Sequence of chain 1.B:
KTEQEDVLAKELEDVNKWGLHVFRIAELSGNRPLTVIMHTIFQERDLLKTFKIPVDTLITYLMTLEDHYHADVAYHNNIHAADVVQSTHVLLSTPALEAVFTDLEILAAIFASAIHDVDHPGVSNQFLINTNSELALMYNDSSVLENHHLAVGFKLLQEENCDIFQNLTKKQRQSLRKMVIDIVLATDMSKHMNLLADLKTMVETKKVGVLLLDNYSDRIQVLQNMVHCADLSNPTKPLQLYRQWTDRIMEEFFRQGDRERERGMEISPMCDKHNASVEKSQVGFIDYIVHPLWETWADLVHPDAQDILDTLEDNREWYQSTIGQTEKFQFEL

Binding-site contacts:
Ligand atom C27 contacts residue PHE354 of chain 1.B at 3.5 Å (hydrophobic).
Ligand atom C33 contacts residue MET195 of chain 1.B at 3.5 Å (hydrophobic).
Ligand atom O25 contacts residue ILE298 of chain 1.B at 3.7 Å.
Ligand atom O18 contacts residue GLN291 of chain 1.B at 3.3 Å (h-bond).
Ligand atom C28 contacts residue PHE354 of chain 1.B at 3.4 Å (hydrophobic).
Ligand atom C28 contacts residue MET195 of chain 1.B at 3.9 Å (hydrophobic).
Ligand atom C15 contacts residue PHE294 of chain 1.B at 3.8 Å (hydrophobic).
Ligand atom C14 contacts residue ASN243 of chain 1.B at 3.6 Å.
Ligand atom CL8 contacts residue ASP240 of chain 1.B at 3.2 Å.
Ligand atom C24 contacts residue PHE294 of chain 1.B at 3.5 Å (hydrophobic).
Ligand atom O25 contacts residue PHE294 of chain 1.B at 3.8 Å.
Ligand atom C29 contacts residue PHE354 of chain 1.B at 3.8 Å (hydrophobic).
Ligand atom C19 contacts residue TYR251 of chain 1.B at 3.7 Å (hydrophobic).
Ligand atom C24 contacts residue MET279 of chain 1.B at 3.6 Å (hydrophobic).
Ligand atom C32 contacts residue PHE354 of chain 1.B at 3.5 Å (hydrophobic).
Ligand atom C31 contacts residue PHE354 of chain 1.B at 3.9 Å (hydrophobic).
Ligand atom C21 contacts residue ILE258 of chain 1.B at 3.9 Å (hydrophobic).
Ligand atom C23 contacts residue PHE294 of chain 1.B at 3.2 Å (hydrophobic).
Ligand atom C3 contacts residue MET195 of chain 1.B at 3.6 Å (hydrophobic).
Ligand atom O18 contacts residue ILE258 of chain 1.B at 3.3 Å.
Ligand atom CL8 contacts residue LEU241 of chain 1.B at 3.5 Å.
Ligand atom CL7 contacts residue PHE262 of chain 1.B at 3.8 Å.
Ligand atom C19 contacts residue GLN291 of chain 1.B at 3.6 Å.
Ligand atom C13 contacts residue TYR81 of chain 1.B at 3.9 Å (hydrophobic).
Ligand atom C19 contacts residue THR255 of chain 1.B at 3.7 Å.
Ligand atom C32 contacts residue MET195 of chain 1.B at 3.4 Å (hydrophobic).
Ligand atom C27 contacts residue MET195 of chain 1.B at 3.3 Å (hydrophobic).
Ligand atom O25 contacts residue GLN355 of chain 1.B at 3.1 Å (h-bond).
Ligand atom C16 contacts residue PHE294 of chain 1.B at 3.8 Å (hydrophobic).
Ligand atom C15 contacts residue ILE258 of chain 1.B at 3.6 Å (hydrophobic).
Ligand atom O20 contacts residue PHE294 of chain 1.B at 3.9 Å.
Ligand atom C21 contacts residue PHE262 of chain 1.B at 3.9 Å (hydrophobic).
Ligand atom N4 contacts residue MET195 of chain 1.B at 3.8 Å.
Ligand atom C33 contacts residue PHE354 of chain 1.B at 3.3 Å (hydrophobic).
Ligand atom C21 contacts residue GLN291 of chain 1.B at 3.4 Å.
Ligand atom O25 contacts residue MET279 of chain 1.B at 3.4 Å.
Ligand atom C3 contacts residue THR193 of chain 1.B at 3.5 Å.
Ligand atom O20 contacts residue GLN291 of chain 1.B at 3.0 Å (h-bond).
Ligand atom N26 contacts residue MET195 of chain 1.B at 3.8 Å.
Ligand atom CL7 contacts residue HIS82 of chain 1.B at 3.9 Å.

A protein and the small-molecule ligand that binds it are described below.
Small molecule (SMILES): COc1ccc(C(=O)Cc2c(Cl)cncc2Cl)c(OCC(=O)NCc2ccccc2)c1OC